Binding-site contacts:
Ligand atom O5 contacts residue ASN154 of chain 13.E at 4.0 Å.
Ligand atom C1 contacts residue ASN154 of chain 13.E at 3.4 Å.
Ligand atom C7 contacts residue ASN154 of chain 13.E at 3.3 Å.
Ligand atom C1 contacts residue THR156 of chain 13.E at 3.6 Å.
Ligand atom O7 contacts residue ASN154 of chain 13.E at 2.6 Å (h-bond).
Ligand atom C6 contacts residue MET151 of chain 13.E at 4.5 Å (hydrophobic).
Ligand atom C8 contacts residue ASN154 of chain 13.E at 3.6 Å.
Ligand atom C2 contacts residue THR156 of chain 13.E at 4.2 Å.
Ligand atom N2 contacts residue THR156 of chain 13.E at 3.6 Å (h-bond).
Ligand atom N2 contacts residue ASN154 of chain 13.E at 3.8 Å.
Ligand atom O6 contacts residue MET151 of chain 13.E at 3.4 Å.
Ligand atom C8 contacts residue THR156 of chain 13.E at 4.0 Å.
Ligand atom C7 contacts residue THR156 of chain 13.E at 3.9 Å.
Ligand atom C2 contacts residue ASN154 of chain 13.E at 3.5 Å.

Sequence of chain 13.E:
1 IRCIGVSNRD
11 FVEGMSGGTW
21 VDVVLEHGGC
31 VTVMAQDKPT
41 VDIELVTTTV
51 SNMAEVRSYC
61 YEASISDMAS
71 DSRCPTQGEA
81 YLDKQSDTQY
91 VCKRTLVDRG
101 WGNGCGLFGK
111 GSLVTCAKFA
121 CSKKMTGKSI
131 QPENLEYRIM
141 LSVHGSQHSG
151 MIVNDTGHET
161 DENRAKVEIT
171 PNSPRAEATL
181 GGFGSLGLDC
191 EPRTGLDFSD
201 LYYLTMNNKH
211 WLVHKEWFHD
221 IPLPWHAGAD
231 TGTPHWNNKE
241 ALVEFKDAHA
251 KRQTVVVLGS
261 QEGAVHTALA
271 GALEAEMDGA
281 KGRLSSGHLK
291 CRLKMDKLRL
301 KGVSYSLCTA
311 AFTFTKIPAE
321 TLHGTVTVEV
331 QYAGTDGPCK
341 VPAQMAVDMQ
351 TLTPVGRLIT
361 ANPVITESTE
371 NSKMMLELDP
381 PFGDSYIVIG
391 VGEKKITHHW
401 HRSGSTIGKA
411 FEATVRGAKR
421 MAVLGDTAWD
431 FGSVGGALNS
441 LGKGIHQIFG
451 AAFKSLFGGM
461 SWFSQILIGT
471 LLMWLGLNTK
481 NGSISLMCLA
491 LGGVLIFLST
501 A

A small-molecule ligand and the protein it binds are described below.
Small molecule (SMILES): CC(=O)N[C@H]1[C@H](O[C@H]2[C@H](O)[C@@H](NC(C)=O)CO[C@@H]2CO)O[C@H](CO)[C@@H](O)[C@@H]1O